Sequence of chain 8.A:
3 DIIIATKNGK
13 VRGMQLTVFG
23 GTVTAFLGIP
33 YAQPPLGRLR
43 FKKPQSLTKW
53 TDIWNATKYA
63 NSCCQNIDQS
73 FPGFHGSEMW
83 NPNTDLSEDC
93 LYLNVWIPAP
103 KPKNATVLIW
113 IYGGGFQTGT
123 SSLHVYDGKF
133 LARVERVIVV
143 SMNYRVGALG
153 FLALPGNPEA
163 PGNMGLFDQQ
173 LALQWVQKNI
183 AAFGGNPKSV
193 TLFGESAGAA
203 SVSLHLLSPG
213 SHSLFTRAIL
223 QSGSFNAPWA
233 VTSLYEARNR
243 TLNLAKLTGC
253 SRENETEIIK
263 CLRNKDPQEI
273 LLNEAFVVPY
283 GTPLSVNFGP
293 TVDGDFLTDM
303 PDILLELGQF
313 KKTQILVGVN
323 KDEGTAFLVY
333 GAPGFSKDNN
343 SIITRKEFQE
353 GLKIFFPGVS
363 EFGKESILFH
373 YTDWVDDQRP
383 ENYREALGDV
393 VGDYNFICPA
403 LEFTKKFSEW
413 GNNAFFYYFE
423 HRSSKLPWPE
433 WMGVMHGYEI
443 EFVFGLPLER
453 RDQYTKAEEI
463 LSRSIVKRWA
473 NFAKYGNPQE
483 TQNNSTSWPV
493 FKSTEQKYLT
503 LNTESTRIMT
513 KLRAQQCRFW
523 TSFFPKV

Binding-site contacts:
Ligand atom C2 contacts residue LYS190 of chain 8.A at 4.0 Å.
Ligand atom O3 contacts residue SER191 of chain 8.A at 3.2 Å.
Ligand atom C3 contacts residue ASN106 of chain 8.A at 4.0 Å.
Ligand atom O7 contacts residue ASN106 of chain 8.A at 4.0 Å.
Ligand atom C2 contacts residue ASN188 of chain 8.A at 4.4 Å.
Ligand atom C5 contacts residue ASN188 of chain 8.A at 4.1 Å.
Ligand atom C4 contacts residue ASN106 of chain 8.A at 4.4 Å.
Ligand atom C3 contacts residue SER191 of chain 8.A at 4.3 Å.
Ligand atom C4 contacts residue SER191 of chain 8.A at 4.2 Å.
Ligand atom C6 contacts residue SER191 of chain 8.A at 3.7 Å.
Ligand atom C5 contacts residue ASN106 of chain 8.A at 3.6 Å.
Ligand atom C4 contacts residue LYS476 of chain 8.A at 4.3 Å.
Ligand atom C3 contacts residue LYS190 of chain 8.A at 3.8 Å.
Ligand atom C6 contacts residue LYS190 of chain 8.A at 4.1 Å.
Ligand atom O6 contacts residue ASN188 of chain 8.A at 3.0 Å (h-bond).
Ligand atom C1 contacts residue ASN188 of chain 8.A at 3.7 Å.
Ligand atom C1 contacts residue ASN106 of chain 8.A at 1.5 Å.
Ligand atom C6 contacts residue ASN188 of chain 8.A at 4.0 Å.
Ligand atom O4 contacts residue SER191 of chain 8.A at 3.0 Å (h-bond).
Ligand atom C8 contacts residue ASN106 of chain 8.A at 3.5 Å.
Ligand atom C5 contacts residue ASN188 of chain 8.A at 3.9 Å.
Ligand atom C5 contacts residue LYS190 of chain 8.A at 4.3 Å.
Ligand atom C6 contacts residue ASN188 of chain 8.A at 2.9 Å.
Ligand atom O4 contacts residue LYS190 of chain 8.A at 3.6 Å (salt-bridge).
Ligand atom O5 contacts residue ASN188 of chain 8.A at 3.5 Å (h-bond).
Ligand atom N2 contacts residue ASN106 of chain 8.A at 3.1 Å (h-bond).
Ligand atom O6 contacts residue LYS190 of chain 8.A at 4.1 Å.
Ligand atom O4 contacts residue ARG219 of chain 8.A at 4.0 Å.
Ligand atom O3 contacts residue ASN188 of chain 8.A at 4.4 Å.
Ligand atom C1 contacts residue ASN188 of chain 8.A at 4.0 Å.
Ligand atom O5 contacts residue ASN106 of chain 8.A at 2.3 Å (h-bond).
Ligand atom O3 contacts residue LYS190 of chain 8.A at 2.6 Å (salt-bridge).
Ligand atom O4 contacts residue LYS476 of chain 8.A at 3.3 Å (salt-bridge).
Ligand atom C2 contacts residue ASN106 of chain 8.A at 2.7 Å.
Ligand atom C7 contacts residue ASN106 of chain 8.A at 3.4 Å.
Ligand atom O5 contacts residue ASN188 of chain 8.A at 4.2 Å.

This protein binds this small molecule.
Small molecule (SMILES): CC(=O)N[C@H]1CO[C@H](CO[C@H]2O[C@@H](C)[C@@H](O)[C@@H](O)[C@@H]2O)[C@@H](O)[C@@H]1O